Sequence of chain 59.A:
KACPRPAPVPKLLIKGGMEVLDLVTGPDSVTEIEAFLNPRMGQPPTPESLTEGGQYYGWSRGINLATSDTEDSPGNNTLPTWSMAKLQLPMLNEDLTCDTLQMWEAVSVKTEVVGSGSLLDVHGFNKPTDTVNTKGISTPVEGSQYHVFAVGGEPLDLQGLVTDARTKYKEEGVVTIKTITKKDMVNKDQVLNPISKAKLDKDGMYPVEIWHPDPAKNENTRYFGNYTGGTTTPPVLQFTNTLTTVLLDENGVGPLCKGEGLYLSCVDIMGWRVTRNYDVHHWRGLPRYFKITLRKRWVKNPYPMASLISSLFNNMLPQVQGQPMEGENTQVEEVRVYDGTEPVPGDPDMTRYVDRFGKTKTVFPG

Sequence of chain 59.B:
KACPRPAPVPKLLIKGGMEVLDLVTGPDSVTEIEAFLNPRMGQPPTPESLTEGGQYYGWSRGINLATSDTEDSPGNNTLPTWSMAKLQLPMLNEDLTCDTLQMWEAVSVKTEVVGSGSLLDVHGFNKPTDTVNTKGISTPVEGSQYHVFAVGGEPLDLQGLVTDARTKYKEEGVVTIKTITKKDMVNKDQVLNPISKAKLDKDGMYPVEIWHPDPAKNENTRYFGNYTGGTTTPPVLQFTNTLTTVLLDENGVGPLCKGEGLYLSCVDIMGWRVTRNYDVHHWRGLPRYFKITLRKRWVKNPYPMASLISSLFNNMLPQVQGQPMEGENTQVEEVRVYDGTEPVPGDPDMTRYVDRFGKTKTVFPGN

The protein below binds the small molecule below.
Small molecule (SMILES): CC(=O)N[C@H]1[C@H]([C@H](O)[C@H](O)CO)O[C@@](O[C@H]2[C@@H](O)[C@@H](CO)O[C@@H](O[C@H]3[C@H](O)[C@@H](O)[C@H](O)O[C@@H]3CO)[C@@H]2O)(C(=O)O)C[C@@H]1O

Binding-site contacts:
Ligand atom C11 contacts residue TYR72 of chain 59.A at 3.9 Å (hydrophobic).
Ligand atom C11 contacts residue ASP85 of chain 59.B at 3.5 Å.
Ligand atom O4 contacts residue VAL296 of chain 59.A at 3.7 Å.
Ligand atom O1A contacts residue GLY78 of chain 59.A at 3.4 Å (h-bond).
Ligand atom O4 contacts residue ASN80 of chain 59.A at 4.1 Å.
Ligand atom C4 contacts residue VAL296 of chain 59.A at 4.2 Å (hydrophobic).
Ligand atom O10 contacts residue ASN293 of chain 59.A at 4.3 Å.
Ligand atom O4 contacts residue THR291 of chain 59.A at 3.5 Å.
Ligand atom O3 contacts residue GLY78 of chain 59.A at 3.6 Å.
Ligand atom C5 contacts residue TYR72 of chain 59.A at 3.7 Å (hydrophobic).
Ligand atom O1A contacts residue ARG77 of chain 59.A at 3.1 Å.
Ligand atom O6 contacts residue ASN93 of chain 59.A at 2.9 Å (h-bond).
Ligand atom C3 contacts residue GLY78 of chain 59.A at 4.2 Å.
Ligand atom O4 contacts residue GLY78 of chain 59.A at 3.3 Å.
Ligand atom O4 contacts residue TYR72 of chain 59.A at 4.2 Å.
Ligand atom C3 contacts residue ARG77 of chain 59.A at 3.8 Å.
Ligand atom O8 contacts residue ARG77 of chain 59.A at 3.3 Å (salt-bridge).
Ligand atom O8 contacts residue TYR72 of chain 59.A at 3.9 Å.
Ligand atom C6 contacts residue ASN93 of chain 59.A at 3.1 Å.
Ligand atom C4 contacts residue GLY78 of chain 59.A at 3.6 Å.
Ligand atom C4 contacts residue HIS298 of chain 59.A at 3.6 Å.
Ligand atom C10 contacts residue TYR72 of chain 59.A at 3.8 Å (hydrophobic).
Ligand atom C1 contacts residue GLY78 of chain 59.A at 4.2 Å.
Ligand atom C2 contacts residue GLY78 of chain 59.A at 4.1 Å.
Ligand atom C4 contacts residue ARG77 of chain 59.A at 4.3 Å.
Ligand atom N5 contacts residue TYR72 of chain 59.A at 2.9 Å (h-bond).
Ligand atom C6 contacts residue TYR72 of chain 59.A at 3.9 Å (hydrophobic).
Ligand atom O4 contacts residue HIS298 of chain 59.A at 2.7 Å (h-bond).
Ligand atom C3 contacts residue HIS298 of chain 59.A at 4.1 Å.
Ligand atom O1B contacts residue TYR72 of chain 59.A at 4.1 Å.
Ligand atom C3 contacts residue GLY78 of chain 59.A at 3.7 Å.
Ligand atom C4 contacts residue TYR72 of chain 59.A at 3.7 Å (hydrophobic).
Ligand atom O1B contacts residue ARG77 of chain 59.A at 3.0 Å (salt-bridge).
Ligand atom C5 contacts residue ASN93 of chain 59.A at 3.6 Å.
Ligand atom C3 contacts residue VAL296 of chain 59.A at 3.4 Å (hydrophobic).
Ligand atom C1 contacts residue TYR72 of chain 59.A at 4.1 Å (hydrophobic).
Ligand atom O4 contacts residue ILE79 of chain 59.A at 3.7 Å.
Ligand atom O1A contacts residue TYR72 of chain 59.A at 3.7 Å.
Ligand atom C1 contacts residue ARG77 of chain 59.A at 3.5 Å.
Ligand atom C6 contacts residue THR94 of chain 59.A at 3.9 Å.